Binding-site contacts:
Ligand atom N2 contacts residue ASN91 of chain 1.C at 2.6 Å (h-bond).
Ligand atom C2 contacts residue ASN91 of chain 1.C at 2.6 Å.
Ligand atom O5 contacts residue ASN91 of chain 1.C at 2.4 Å (h-bond).
Ligand atom C4 contacts residue ASN91 of chain 1.C at 4.3 Å.
Ligand atom C7 contacts residue ASN91 of chain 1.C at 3.0 Å.
Ligand atom C1 contacts residue ASN91 of chain 1.C at 1.5 Å.
Ligand atom C8 contacts residue ASN91 of chain 1.C at 3.5 Å.
Ligand atom C5 contacts residue ASN91 of chain 1.C at 3.7 Å.
Ligand atom C3 contacts residue ASN91 of chain 1.C at 3.9 Å.
Ligand atom C1 contacts residue ASN87 of chain 1.C at 4.5 Å.
Ligand atom O7 contacts residue ASN91 of chain 1.C at 3.6 Å.

Sequence of chain 1.C:
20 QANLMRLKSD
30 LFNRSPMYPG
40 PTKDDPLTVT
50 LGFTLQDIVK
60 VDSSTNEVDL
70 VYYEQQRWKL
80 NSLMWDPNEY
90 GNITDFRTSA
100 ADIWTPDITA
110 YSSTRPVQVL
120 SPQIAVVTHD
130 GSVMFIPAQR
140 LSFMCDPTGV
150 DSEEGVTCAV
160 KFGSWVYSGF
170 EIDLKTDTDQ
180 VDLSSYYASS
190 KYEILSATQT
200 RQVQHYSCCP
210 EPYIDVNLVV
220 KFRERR

This small molecule binds to this protein.
Small molecule (SMILES): CC(=O)N[C@H]1[C@H](O[C@H]2[C@H](O)[C@@H](NC(C)=O)CO[C@@H]2CO)O[C@H](CO)[C@@H](O)[C@@H]1O